The protein below binds the small molecule below.
Small molecule (SMILES): CC(=O)N[C@@H]1[C@@H](O)[C@H](O)[C@@H](CO)O[C@H]1O

Sequence of chain 1.C:
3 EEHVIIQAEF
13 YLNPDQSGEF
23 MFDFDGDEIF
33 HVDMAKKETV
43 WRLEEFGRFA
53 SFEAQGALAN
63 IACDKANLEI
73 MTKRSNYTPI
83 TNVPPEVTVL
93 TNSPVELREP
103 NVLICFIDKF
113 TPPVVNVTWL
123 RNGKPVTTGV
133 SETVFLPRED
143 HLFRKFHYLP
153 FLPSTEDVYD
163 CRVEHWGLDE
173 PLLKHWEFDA

Binding-site contacts:
Ligand atom C8 contacts residue TRP168 of chain 1.C at 3.5 Å (hydrophobic).
Ligand atom O7 contacts residue HIS167 of chain 1.C at 4.1 Å.
Ligand atom O3 contacts residue TRP168 of chain 1.C at 4.3 Å.
Ligand atom C4 contacts residue ASN118 of chain 1.C at 4.0 Å.
Ligand atom O6 contacts residue ASN118 of chain 1.C at 3.8 Å.
Ligand atom N2 contacts residue ASN118 of chain 1.C at 3.2 Å (h-bond).
Ligand atom C7 contacts residue GLU166 of chain 1.C at 4.3 Å.
Ligand atom C8 contacts residue GLU166 of chain 1.C at 3.9 Å.
Ligand atom O7 contacts residue GLU166 of chain 1.C at 3.7 Å.
Ligand atom N2 contacts residue VAL116 of chain 1.C at 4.4 Å.
Ligand atom C8 contacts residue VAL117 of chain 1.C at 4.3 Å (hydrophobic).
Ligand atom O7 contacts residue ASN118 of chain 1.C at 3.8 Å.
Ligand atom C7 contacts residue TRP168 of chain 1.C at 3.7 Å (hydrophobic).
Ligand atom C6 contacts residue ASN118 of chain 1.C at 4.2 Å.
Ligand atom C5 contacts residue ASN118 of chain 1.C at 3.4 Å.
Ligand atom N2 contacts residue TRP168 of chain 1.C at 4.2 Å.
Ligand atom C8 contacts residue HIS167 of chain 1.C at 3.9 Å.
Ligand atom C3 contacts residue ASN118 of chain 1.C at 3.8 Å.
Ligand atom C1 contacts residue ASN118 of chain 1.C at 1.5 Å.
Ligand atom C2 contacts residue ASN118 of chain 1.C at 2.5 Å.
Ligand atom C8 contacts residue VAL116 of chain 1.C at 3.5 Å (hydrophobic).
Ligand atom O5 contacts residue ASN118 of chain 1.C at 2.0 Å (h-bond).
Ligand atom C7 contacts residue ASN118 of chain 1.C at 3.8 Å.
Ligand atom O7 contacts residue TRP168 of chain 1.C at 4.0 Å.